Sequence of chain 2.D:
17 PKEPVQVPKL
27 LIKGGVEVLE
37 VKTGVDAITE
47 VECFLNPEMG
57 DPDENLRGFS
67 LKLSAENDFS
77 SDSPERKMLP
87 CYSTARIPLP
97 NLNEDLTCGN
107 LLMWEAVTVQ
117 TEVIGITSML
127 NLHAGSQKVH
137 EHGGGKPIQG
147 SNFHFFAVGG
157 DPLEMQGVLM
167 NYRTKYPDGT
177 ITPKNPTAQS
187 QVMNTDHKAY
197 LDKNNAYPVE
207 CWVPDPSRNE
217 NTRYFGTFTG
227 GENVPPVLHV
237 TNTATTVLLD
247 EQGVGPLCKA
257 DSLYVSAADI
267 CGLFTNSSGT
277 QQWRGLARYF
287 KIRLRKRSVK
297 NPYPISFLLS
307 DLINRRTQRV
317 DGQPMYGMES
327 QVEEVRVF

A small-molecule ligand and the protein it binds are described below.
Small molecule (SMILES): CC(=O)N[C@H]1[C@H]([C@H](O)[C@H](O)CO)O[C@@](O[C@H](CO)[C@@H](O)[C@@H]2O[C@@H](C(=O)O)C[C@H](O)[C@H]2NC(C)=O)(C(=O)O)C[C@@H]1O

Sequence of chain 2.B:
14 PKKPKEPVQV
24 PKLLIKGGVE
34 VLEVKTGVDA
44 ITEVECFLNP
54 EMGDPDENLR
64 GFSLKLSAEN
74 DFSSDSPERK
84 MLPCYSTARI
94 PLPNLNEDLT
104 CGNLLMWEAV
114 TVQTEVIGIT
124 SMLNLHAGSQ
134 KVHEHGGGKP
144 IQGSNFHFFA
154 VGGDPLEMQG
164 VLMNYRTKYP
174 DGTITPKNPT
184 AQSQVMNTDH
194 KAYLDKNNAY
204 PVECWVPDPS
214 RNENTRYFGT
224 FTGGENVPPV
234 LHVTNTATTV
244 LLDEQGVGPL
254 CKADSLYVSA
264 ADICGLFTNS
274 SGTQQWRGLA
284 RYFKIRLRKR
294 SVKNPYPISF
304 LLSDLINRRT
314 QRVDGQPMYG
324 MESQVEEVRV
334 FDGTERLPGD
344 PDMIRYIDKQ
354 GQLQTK

Binding-site contacts:
Ligand atom C11 contacts residue HIS138 of chain 2.B at 3.1 Å.
Ligand atom O8 contacts residue THR276 of chain 2.C at 3.6 Å.
Ligand atom C5 contacts residue ASN272 of chain 2.C at 4.1 Å.
Ligand atom O1A contacts residue ASN272 of chain 2.C at 3.6 Å (h-bond).
Ligand atom O1B contacts residue THR276 of chain 2.C at 3.5 Å (h-bond).
Ligand atom N5 contacts residue ASN272 of chain 2.C at 3.2 Å (h-bond).
Ligand atom C8 contacts residue GLN278 of chain 2.C at 3.6 Å.
Ligand atom C11 contacts residue THR276 of chain 2.C at 3.3 Å.
Ligand atom N5 contacts residue GLN278 of chain 2.C at 3.7 Å.
Ligand atom C11 contacts residue ASN272 of chain 2.C at 3.6 Å.
Ligand atom O1A contacts residue LYS68 of chain 2.C at 2.8 Å.
Ligand atom C11 contacts residue PHE75 of chain 2.D at 3.3 Å (hydrophobic).
Ligand atom C10 contacts residue ASN272 of chain 2.C at 3.9 Å.
Ligand atom C11 contacts residue PHE65 of chain 2.C at 3.4 Å (hydrophobic).
Ligand atom C9 contacts residue GLN278 of chain 2.C at 3.1 Å.
Ligand atom C1 contacts residue THR276 of chain 2.C at 3.2 Å.
Ligand atom O1B contacts residue LYS68 of chain 2.C at 3.9 Å.
Ligand atom C10 contacts residue GLN278 of chain 2.C at 4.0 Å.
Ligand atom C1 contacts residue ASN272 of chain 2.C at 4.1 Å.
Ligand atom C11 contacts residue PHE270 of chain 2.C at 3.8 Å (hydrophobic).
Ligand atom C11 contacts residue SER274 of chain 2.C at 4.1 Å.
Ligand atom C7 contacts residue GLN278 of chain 2.C at 3.8 Å.
Ligand atom C11 contacts residue GLN278 of chain 2.C at 3.5 Å.
Ligand atom O8 contacts residue LYS68 of chain 2.C at 3.4 Å.
Ligand atom C10 contacts residue PHE75 of chain 2.D at 4.1 Å (hydrophobic).
Ligand atom C6 contacts residue LYS68 of chain 2.C at 4.2 Å.
Ligand atom O9 contacts residue LYS68 of chain 2.C at 2.9 Å (salt-bridge).
Ligand atom O1B contacts residue SER274 of chain 2.C at 2.9 Å (h-bond).
Ligand atom O7 contacts residue LEU62 of chain 2.C at 4.0 Å.
Ligand atom O8 contacts residue ASN272 of chain 2.C at 3.4 Å (h-bond).
Ligand atom O8 contacts residue GLN278 of chain 2.C at 3.4 Å (h-bond).
Ligand atom O1A contacts residue THR276 of chain 2.C at 2.3 Å (h-bond).
Ligand atom C1 contacts residue LYS68 of chain 2.C at 3.6 Å.
Ligand atom C9 contacts residue LYS68 of chain 2.C at 3.8 Å.
Ligand atom C9 contacts residue LEU67 of chain 2.C at 4.1 Å (hydrophobic).
Ligand atom O10 contacts residue PHE75 of chain 2.D at 3.8 Å.
Ligand atom C1 contacts residue SER274 of chain 2.C at 4.1 Å.
Ligand atom C6 contacts residue ASN272 of chain 2.C at 3.7 Å.
Ligand atom O9 contacts residue LEU67 of chain 2.C at 3.4 Å.
Ligand atom O9 contacts residue GLN278 of chain 2.C at 3.9 Å.

Sequence of chain 2.C:
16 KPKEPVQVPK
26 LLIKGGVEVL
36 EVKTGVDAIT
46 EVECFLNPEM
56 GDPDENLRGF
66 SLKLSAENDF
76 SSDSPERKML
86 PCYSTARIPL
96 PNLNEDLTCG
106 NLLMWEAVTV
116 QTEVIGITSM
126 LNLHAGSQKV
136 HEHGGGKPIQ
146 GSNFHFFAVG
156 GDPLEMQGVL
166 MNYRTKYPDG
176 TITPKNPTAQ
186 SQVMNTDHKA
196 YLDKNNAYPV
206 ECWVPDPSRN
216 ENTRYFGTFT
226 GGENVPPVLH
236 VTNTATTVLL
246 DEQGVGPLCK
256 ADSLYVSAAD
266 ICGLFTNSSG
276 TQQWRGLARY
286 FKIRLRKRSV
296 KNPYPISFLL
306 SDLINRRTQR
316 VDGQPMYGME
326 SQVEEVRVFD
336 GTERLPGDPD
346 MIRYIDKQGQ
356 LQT